The small molecule below binds the protein below.
Small molecule (SMILES): CC(=O)N[C@@H]1[C@@H](O)[C@H](O)[C@@H](CO)O[C@H]1O

Sequence of chain 1.C:
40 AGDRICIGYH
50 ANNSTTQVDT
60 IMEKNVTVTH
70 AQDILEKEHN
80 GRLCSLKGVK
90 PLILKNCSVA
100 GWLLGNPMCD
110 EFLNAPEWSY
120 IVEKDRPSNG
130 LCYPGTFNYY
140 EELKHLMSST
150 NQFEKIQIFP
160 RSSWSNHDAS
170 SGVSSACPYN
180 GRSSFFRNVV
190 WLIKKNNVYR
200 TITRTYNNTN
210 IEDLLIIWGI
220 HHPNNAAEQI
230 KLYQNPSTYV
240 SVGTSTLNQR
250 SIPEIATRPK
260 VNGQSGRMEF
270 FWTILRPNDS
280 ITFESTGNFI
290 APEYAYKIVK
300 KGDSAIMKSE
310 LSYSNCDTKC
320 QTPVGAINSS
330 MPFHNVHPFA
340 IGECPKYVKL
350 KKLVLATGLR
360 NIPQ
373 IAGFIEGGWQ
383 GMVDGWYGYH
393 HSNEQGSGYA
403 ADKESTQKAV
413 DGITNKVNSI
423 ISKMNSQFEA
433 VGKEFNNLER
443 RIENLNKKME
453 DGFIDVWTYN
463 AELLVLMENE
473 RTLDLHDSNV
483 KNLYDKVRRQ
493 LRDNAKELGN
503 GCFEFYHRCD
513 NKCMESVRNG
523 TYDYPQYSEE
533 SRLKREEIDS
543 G

Binding-site contacts:
Ligand atom C4 contacts residue ASN64 of chain 1.C at 4.2 Å.
Ligand atom C5 contacts residue ASN64 of chain 1.C at 3.7 Å.
Ligand atom N2 contacts residue ASN64 of chain 1.C at 2.8 Å (h-bond).
Ligand atom C3 contacts residue ASN64 of chain 1.C at 3.7 Å.
Ligand atom C6 contacts residue ASN64 of chain 1.C at 4.3 Å.
Ligand atom C7 contacts residue ASN64 of chain 1.C at 4.0 Å.
Ligand atom O5 contacts residue ASN64 of chain 1.C at 2.4 Å (h-bond).
Ligand atom O6 contacts residue GLN56 of chain 1.C at 4.2 Å.
Ligand atom C2 contacts residue ASN64 of chain 1.C at 2.4 Å.
Ligand atom C1 contacts residue ASN64 of chain 1.C at 1.4 Å.